Sequence of chain 1.B:
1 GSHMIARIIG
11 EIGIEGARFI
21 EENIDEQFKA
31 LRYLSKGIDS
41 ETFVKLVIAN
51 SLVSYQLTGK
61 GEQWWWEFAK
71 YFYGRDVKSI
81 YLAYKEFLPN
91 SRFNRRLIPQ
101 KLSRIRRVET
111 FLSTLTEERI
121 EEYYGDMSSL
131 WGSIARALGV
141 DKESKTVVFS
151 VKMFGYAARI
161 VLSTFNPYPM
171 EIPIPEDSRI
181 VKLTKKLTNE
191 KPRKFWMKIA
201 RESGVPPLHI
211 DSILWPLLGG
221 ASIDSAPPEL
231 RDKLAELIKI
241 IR

Binding-site contacts:
Ligand atom C4' contacts residue SER54 of chain 1.B at 3.3 Å.
Ligand atom O20 contacts residue TRP65 of chain 1.B at 3.1 Å (h-bond).
Ligand atom N2 contacts residue TRP215 of chain 1.B at 3.6 Å.
Ligand atom N1 contacts residue ASP211 of chain 1.B at 2.7 Å (salt-bridge).
Ligand atom N7 contacts residue GLN27 of chain 1.B at 2.6 Å (h-bond).
Ligand atom O6 contacts residue GLN27 of chain 1.B at 2.9 Å (h-bond).
Ligand atom O4' contacts residue SER54 of chain 1.B at 3.4 Å (h-bond).
Ligand atom O6 contacts residue LYS152 of chain 1.B at 3.7 Å.
Ligand atom C8 contacts residue GLN27 of chain 1.B at 3.5 Å.
Ligand atom C8 contacts residue PHE149 of chain 1.B at 3.2 Å (hydrophobic).
Ligand atom C5' contacts residue LYS145 of chain 1.B at 3.5 Å.
Ligand atom N2 contacts residue PRO175 of chain 1.B at 3.3 Å (h-bond).
Ligand atom C5 contacts residue TRP215 of chain 1.B at 3.4 Å (hydrophobic).
Ligand atom C4 contacts residue TRP215 of chain 1.B at 3.7 Å (hydrophobic).
Ligand atom N3 contacts residue TRP215 of chain 1.B at 3.6 Å (h-bond).
Ligand atom N7 contacts residue PHE149 of chain 1.B at 3.0 Å.
Ligand atom C1' contacts residue SER54 of chain 1.B at 3.3 Å.
Ligand atom C3' contacts residue ASP177 of chain 1.B at 3.7 Å.
Ligand atom C6 contacts residue ASP211 of chain 1.B at 3.6 Å.
Ligand atom O6 contacts residue PHE149 of chain 1.B at 3.6 Å.
Ligand atom N7 contacts residue TRP215 of chain 1.B at 3.5 Å.
Ligand atom C3' contacts residue SER54 of chain 1.B at 3.4 Å.
Ligand atom O3' contacts residue SER54 of chain 1.B at 2.7 Å (h-bond).
Ligand atom O5' contacts residue PRO175 of chain 1.B at 3.4 Å.
Ligand atom C5 contacts residue PHE149 of chain 1.B at 3.1 Å (hydrophobic).
Ligand atom C2' contacts residue ASP177 of chain 1.B at 3.6 Å.
Ligand atom C4 contacts residue PHE149 of chain 1.B at 3.6 Å (hydrophobic).
Ligand atom O6 contacts residue ASP211 of chain 1.B at 3.6 Å.
Ligand atom O4' contacts residue PHE149 of chain 1.B at 3.3 Å.
Ligand atom N1 contacts residue TRP215 of chain 1.B at 3.4 Å.
Ligand atom C6 contacts residue TRP215 of chain 1.B at 3.3 Å (hydrophobic).
Ligand atom O5' contacts residue ASP177 of chain 1.B at 3.3 Å.
Ligand atom C2 contacts residue ASP211 of chain 1.B at 3.5 Å.
Ligand atom O3' contacts residue TYR55 of chain 1.B at 3.5 Å.
Ligand atom N2 contacts residue ASP177 of chain 1.B at 3.6 Å (salt-bridge).
Ligand atom O6 contacts residue TRP215 of chain 1.B at 3.3 Å.
Ligand atom O20 contacts residue PHE149 of chain 1.B at 3.7 Å.
Ligand atom C2 contacts residue TRP215 of chain 1.B at 3.4 Å (hydrophobic).
Ligand atom C6 contacts residue PHE149 of chain 1.B at 3.3 Å (hydrophobic).
Ligand atom N2 contacts residue ASP211 of chain 1.B at 2.7 Å (salt-bridge).

This small molecule binds to this protein.
Small molecule (SMILES): Nc1nc2c([nH]c(=O)n2[C@H]2C[C@H](O)[C@@H](CO)O2)c(=O)[nH]1